Sequence of chain 1.G:
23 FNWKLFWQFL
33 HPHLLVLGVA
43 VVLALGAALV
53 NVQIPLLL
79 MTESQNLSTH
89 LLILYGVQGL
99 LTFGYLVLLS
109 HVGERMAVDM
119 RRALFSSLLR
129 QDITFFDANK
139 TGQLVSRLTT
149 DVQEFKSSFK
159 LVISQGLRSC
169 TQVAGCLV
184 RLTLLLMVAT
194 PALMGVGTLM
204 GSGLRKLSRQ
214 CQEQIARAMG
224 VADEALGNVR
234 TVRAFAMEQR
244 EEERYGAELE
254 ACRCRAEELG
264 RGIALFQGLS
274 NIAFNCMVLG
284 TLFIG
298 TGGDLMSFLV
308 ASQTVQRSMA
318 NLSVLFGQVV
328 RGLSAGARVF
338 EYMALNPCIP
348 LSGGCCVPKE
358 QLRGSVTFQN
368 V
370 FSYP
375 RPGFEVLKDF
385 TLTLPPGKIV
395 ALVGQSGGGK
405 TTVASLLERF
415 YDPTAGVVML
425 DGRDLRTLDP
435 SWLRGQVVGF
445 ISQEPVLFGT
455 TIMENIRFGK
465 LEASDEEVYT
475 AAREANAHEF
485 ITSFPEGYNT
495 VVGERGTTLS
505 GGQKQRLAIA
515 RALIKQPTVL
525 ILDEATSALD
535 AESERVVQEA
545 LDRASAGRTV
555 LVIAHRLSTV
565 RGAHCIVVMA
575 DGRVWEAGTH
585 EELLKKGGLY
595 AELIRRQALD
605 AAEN

This small molecule binds to this protein.
Small molecule (SMILES): CC(C)CCC[C@@H](C)[C@H]1CC[C@H]2[C@@H]3CC=C4C[C@@H](OC(=O)CCC(=O)O)CC[C@]4(C)[C@H]3CC[C@]12C

Binding-site contacts:
Ligand atom CAV contacts residue MET316 of chain 1.G at 3.6 Å (hydrophobic).
Ligand atom CAZ contacts residue LEU319 of chain 1.G at 3.9 Å (hydrophobic).
Ligand atom CAK contacts residue LEU319 of chain 1.G at 3.9 Å (hydrophobic).
Ligand atom CAI contacts residue MET316 of chain 1.G at 4.2 Å (hydrophobic).
Ligand atom CBC contacts residue PRO194 of chain 1.G at 3.8 Å (hydrophobic).
Ligand atom CAR contacts residue SER273 of chain 1.G at 4.1 Å.
Ligand atom CAD contacts residue PHE323 of chain 1.G at 4.1 Å (hydrophobic).
Ligand atom CAD contacts residue SER320 of chain 1.G at 4.0 Å.
Ligand atom OAW contacts residue PRO194 of chain 1.G at 4.3 Å.
Ligand atom CAT contacts residue PHE269 of chain 1.G at 3.8 Å (hydrophobic).
Ligand atom CAR contacts residue PHE269 of chain 1.G at 3.8 Å (hydrophobic).
Ligand atom OAW contacts residue SER273 of chain 1.G at 3.9 Å.
Ligand atom CAS contacts residue GLY198 of chain 1.G at 4.3 Å.
Ligand atom CAE contacts residue VAL326 of chain 1.G at 4.2 Å (hydrophobic).
Ligand atom OAW contacts residue SER320 of chain 1.G at 3.8 Å.
Ligand atom OAW contacts residue MET316 of chain 1.G at 4.0 Å.
Ligand atom CAR contacts residue PRO194 of chain 1.G at 4.4 Å (hydrophobic).
Ligand atom CAS contacts residue PHE323 of chain 1.G at 4.3 Å (hydrophobic).
Ligand atom CBC contacts residue MET316 of chain 1.G at 4.5 Å (hydrophobic).
Ligand atom CAU contacts residue LEU202 of chain 1.G at 4.3 Å (hydrophobic).
Ligand atom CAV contacts residue SER320 of chain 1.G at 4.1 Å.
Ligand atom CAI contacts residue LEU319 of chain 1.G at 3.6 Å (hydrophobic).
Ligand atom CAV contacts residue LEU319 of chain 1.G at 4.0 Å (hydrophobic).
Ligand atom CAD contacts residue LEU319 of chain 1.G at 3.4 Å (hydrophobic).
Ligand atom CAT contacts residue PRO194 of chain 1.G at 3.9 Å (hydrophobic).